Sequence of chain 15.I:
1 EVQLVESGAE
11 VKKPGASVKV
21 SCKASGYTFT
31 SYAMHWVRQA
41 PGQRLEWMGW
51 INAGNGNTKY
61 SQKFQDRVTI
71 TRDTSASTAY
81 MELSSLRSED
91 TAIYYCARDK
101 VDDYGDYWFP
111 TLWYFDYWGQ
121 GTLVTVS

A small-molecule ligand and the protein it binds are described below.
Small molecule (SMILES): CC(=O)N[C@@H]1[C@@H](O)[C@H](O)[C@@H](CO)O[C@H]1O

Binding-site contacts:
Ligand atom C6 contacts residue GLN65 of chain 15.I at 3.5 Å.
Ligand atom O5 contacts residue GLN65 of chain 15.I at 3.7 Å.
Ligand atom O7 contacts residue ASN67 of chain 15.C at 4.1 Å.
Ligand atom C4 contacts residue ASP66 of chain 15.I at 4.0 Å.
Ligand atom C4 contacts residue GLN65 of chain 15.I at 3.3 Å.
Ligand atom O4 contacts residue ASP66 of chain 15.I at 2.7 Å (salt-bridge).
Ligand atom O3 contacts residue GLN65 of chain 15.I at 3.6 Å.
Ligand atom C2 contacts residue ASN67 of chain 15.C at 2.4 Å.
Ligand atom C8 contacts residue PHE90 of chain 15.C at 3.7 Å (hydrophobic).
Ligand atom O4 contacts residue GLN65 of chain 15.I at 3.6 Å.
Ligand atom C5 contacts residue ASN67 of chain 15.C at 3.7 Å.
Ligand atom O5 contacts residue ASN67 of chain 15.C at 2.4 Å (h-bond).
Ligand atom C3 contacts residue ASN67 of chain 15.C at 3.8 Å.
Ligand atom C3 contacts residue GLN65 of chain 15.I at 4.0 Å.
Ligand atom O6 contacts residue TYR60 of chain 15.I at 4.2 Å.
Ligand atom C5 contacts residue GLN65 of chain 15.I at 3.7 Å.
Ligand atom C1 contacts residue ASN67 of chain 15.C at 1.4 Å.
Ligand atom N2 contacts residue ASN67 of chain 15.C at 2.9 Å (h-bond).
Ligand atom O6 contacts residue GLN65 of chain 15.I at 2.5 Å (h-bond).
Ligand atom C7 contacts residue PHE90 of chain 15.C at 4.4 Å (hydrophobic).
Ligand atom C2 contacts residue GLN65 of chain 15.I at 4.4 Å.
Ligand atom C7 contacts residue ASN67 of chain 15.C at 3.7 Å.
Ligand atom O6 contacts residue ASN67 of chain 15.C at 4.0 Å.
Ligand atom C4 contacts residue ASN67 of chain 15.C at 4.3 Å.

Sequence of chain 15.C:
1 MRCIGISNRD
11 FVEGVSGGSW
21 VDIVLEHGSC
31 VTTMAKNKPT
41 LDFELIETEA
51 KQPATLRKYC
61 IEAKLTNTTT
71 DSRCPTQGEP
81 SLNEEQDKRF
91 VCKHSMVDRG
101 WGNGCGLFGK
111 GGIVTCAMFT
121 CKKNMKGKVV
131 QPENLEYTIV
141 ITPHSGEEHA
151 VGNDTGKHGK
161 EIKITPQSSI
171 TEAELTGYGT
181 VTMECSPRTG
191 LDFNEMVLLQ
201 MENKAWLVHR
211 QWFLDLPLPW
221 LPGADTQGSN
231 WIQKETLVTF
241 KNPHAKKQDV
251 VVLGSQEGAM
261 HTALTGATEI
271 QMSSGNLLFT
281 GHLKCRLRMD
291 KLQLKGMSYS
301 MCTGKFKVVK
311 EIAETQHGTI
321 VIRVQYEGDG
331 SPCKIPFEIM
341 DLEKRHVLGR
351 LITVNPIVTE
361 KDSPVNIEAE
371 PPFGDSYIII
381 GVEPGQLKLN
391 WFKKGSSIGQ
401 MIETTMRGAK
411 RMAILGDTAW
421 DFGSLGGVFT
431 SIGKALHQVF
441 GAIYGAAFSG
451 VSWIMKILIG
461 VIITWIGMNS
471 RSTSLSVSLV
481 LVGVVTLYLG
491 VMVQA